This small molecule binds to this protein.
Small molecule (SMILES): CC(=O)N[C@@H]1[C@@H](O)[C@H](O)[C@@H](CO)O[C@H]1O

Sequence of chain 1.B:
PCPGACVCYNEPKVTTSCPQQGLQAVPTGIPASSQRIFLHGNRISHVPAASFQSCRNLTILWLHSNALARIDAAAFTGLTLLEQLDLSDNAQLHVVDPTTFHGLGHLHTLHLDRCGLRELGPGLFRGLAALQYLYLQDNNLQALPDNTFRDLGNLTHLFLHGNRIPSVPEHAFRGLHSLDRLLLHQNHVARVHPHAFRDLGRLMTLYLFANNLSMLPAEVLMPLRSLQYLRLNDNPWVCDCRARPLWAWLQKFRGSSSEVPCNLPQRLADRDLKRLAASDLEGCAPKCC

Binding-site contacts:
Ligand atom O7 contacts residue ASN214 of chain 1.B at 3.3 Å (h-bond).
Ligand atom C1 contacts residue ASN214 of chain 1.B at 1.4 Å.
Ligand atom C5 contacts residue ASN214 of chain 1.B at 3.6 Å.
Ligand atom C2 contacts residue ASN214 of chain 1.B at 2.5 Å.
Ligand atom C8 contacts residue ASN214 of chain 1.B at 4.2 Å.
Ligand atom C3 contacts residue ASN214 of chain 1.B at 3.8 Å.
Ligand atom O7 contacts residue HIS190 of chain 1.B at 4.3 Å.
Ligand atom C4 contacts residue ASN214 of chain 1.B at 4.2 Å.
Ligand atom O5 contacts residue ALA192 of chain 1.B at 4.0 Å.
Ligand atom N2 contacts residue ASN214 of chain 1.B at 2.9 Å (h-bond).
Ligand atom C7 contacts residue ASN214 of chain 1.B at 3.3 Å.
Ligand atom O5 contacts residue ASN214 of chain 1.B at 2.3 Å (h-bond).